Binding-site contacts:
Ligand atom C17 contacts residue SER69 of chain 1.A at 3.5 Å.
Ligand atom C16 contacts residue ASP72 of chain 1.A at 3.6 Å.
Ligand atom C contacts residue TRP76 of chain 1.A at 3.8 Å (hydrophobic).
Ligand atom N contacts residue TYR78 of chain 1.A at 3.6 Å.
Ligand atom N1 contacts residue TRP76 of chain 1.A at 3.5 Å.
Ligand atom N contacts residue ARG49 of chain 1.A at 3.6 Å.
Ligand atom C8 contacts residue ARG49 of chain 1.A at 3.8 Å.
Ligand atom C1 contacts residue TYR78 of chain 1.A at 3.2 Å (hydrophobic).
Ligand atom O contacts residue GLY48 of chain 1.A at 3.5 Å.
Ligand atom O2 contacts residue ARG49 of chain 1.A at 2.8 Å (salt-bridge).
Ligand atom C12 contacts residue TYR83 of chain 1.A at 3.6 Å (hydrophobic).
Ligand atom N1 contacts residue ARG49 of chain 1.A at 3.6 Å.
Ligand atom O contacts residue ARG49 of chain 1.A at 3.0 Å (salt-bridge).
Ligand atom O3 contacts residue ARG49 of chain 1.A at 3.2 Å (salt-bridge).
Ligand atom C3 contacts residue TRP76 of chain 1.A at 3.5 Å (hydrophobic).
Ligand atom N2 contacts residue TYR83 of chain 1.A at 2.7 Å (h-bond).
Ligand atom O3 contacts residue TRP76 of chain 1.A at 3.5 Å.
Ligand atom C8 contacts residue TRP76 of chain 1.A at 3.9 Å (hydrophobic).
Ligand atom C18 contacts residue GLU35 of chain 1.A at 3.5 Å.
Ligand atom O1 contacts residue LEU56 of chain 1.A at 3.8 Å.
Ligand atom C2 contacts residue TYR78 of chain 1.A at 3.3 Å (hydrophobic).
Ligand atom C4 contacts residue ARG49 of chain 1.A at 3.4 Å.
Ligand atom C16 contacts residue TRP37 of chain 1.A at 3.6 Å (hydrophobic).
Ligand atom C15 contacts residue TRP37 of chain 1.A at 3.7 Å (hydrophobic).
Ligand atom O1 contacts residue TYR78 of chain 1.A at 2.6 Å (h-bond).
Ligand atom C17 contacts residue TRP37 of chain 1.A at 3.8 Å (hydrophobic).
Ligand atom C contacts residue TRP37 of chain 1.A at 3.5 Å (hydrophobic).
Ligand atom C16 contacts residue SER69 of chain 1.A at 3.6 Å.
Ligand atom C11 contacts residue TYR83 of chain 1.A at 3.7 Å (hydrophobic).
Ligand atom C11 contacts residue TRP76 of chain 1.A at 3.7 Å (hydrophobic).
Ligand atom C10 contacts residue ARG49 of chain 1.A at 3.3 Å.
Ligand atom C4 contacts residue TRP76 of chain 1.A at 3.5 Å (hydrophobic).
Ligand atom C2 contacts residue ARG49 of chain 1.A at 3.9 Å.
Ligand atom C13 contacts residue TYR83 of chain 1.A at 3.5 Å (hydrophobic).
Ligand atom C10 contacts residue TRP76 of chain 1.A at 3.4 Å (hydrophobic).
Ligand atom C9 contacts residue ARG49 of chain 1.A at 3.4 Å.
Ligand atom C12 contacts residue ARG49 of chain 1.A at 3.7 Å.
Ligand atom C9 contacts residue TRP76 of chain 1.A at 3.5 Å (hydrophobic).
Ligand atom C1 contacts residue TRP37 of chain 1.A at 3.9 Å (hydrophobic).
Ligand atom N contacts residue TRP76 of chain 1.A at 3.5 Å (h-bond).

A small-molecule ligand and the protein it binds are described below.
Small molecule (SMILES): O=C(O)CCc1nc2ccccc2c(=O)n1CC(=O)NCc1ccccc1

Sequence of chain 1.A:
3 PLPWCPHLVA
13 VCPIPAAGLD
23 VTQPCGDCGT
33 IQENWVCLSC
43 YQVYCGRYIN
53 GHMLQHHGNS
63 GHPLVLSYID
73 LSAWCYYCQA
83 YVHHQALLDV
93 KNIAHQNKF